Sequence of chain 1.A:
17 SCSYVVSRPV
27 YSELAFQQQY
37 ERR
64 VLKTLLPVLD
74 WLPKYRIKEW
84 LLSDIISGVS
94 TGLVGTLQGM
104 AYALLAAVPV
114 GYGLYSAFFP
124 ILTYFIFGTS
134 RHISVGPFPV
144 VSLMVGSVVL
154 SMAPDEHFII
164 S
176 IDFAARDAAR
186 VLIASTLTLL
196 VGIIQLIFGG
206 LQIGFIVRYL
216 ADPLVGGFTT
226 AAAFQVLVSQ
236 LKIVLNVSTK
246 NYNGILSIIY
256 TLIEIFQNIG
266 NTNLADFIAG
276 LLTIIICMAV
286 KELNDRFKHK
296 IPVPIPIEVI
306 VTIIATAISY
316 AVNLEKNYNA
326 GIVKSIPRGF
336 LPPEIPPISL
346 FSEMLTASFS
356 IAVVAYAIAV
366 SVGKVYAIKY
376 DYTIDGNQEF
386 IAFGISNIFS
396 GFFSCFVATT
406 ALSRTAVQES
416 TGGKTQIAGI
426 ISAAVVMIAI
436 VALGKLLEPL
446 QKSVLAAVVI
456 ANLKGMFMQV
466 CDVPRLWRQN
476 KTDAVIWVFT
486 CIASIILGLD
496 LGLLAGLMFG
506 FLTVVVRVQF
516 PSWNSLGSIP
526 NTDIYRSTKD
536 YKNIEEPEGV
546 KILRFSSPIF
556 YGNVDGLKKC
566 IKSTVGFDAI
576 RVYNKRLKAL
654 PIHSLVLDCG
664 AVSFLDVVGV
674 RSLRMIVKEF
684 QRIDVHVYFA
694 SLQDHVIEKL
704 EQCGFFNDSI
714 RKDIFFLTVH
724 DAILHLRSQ

A protein and the small-molecule ligand that binds it are described below.
Small molecule (SMILES): CC(C)CCC[C@@H](C)[C@H]1CC[C@H]2[C@@H]3CC=C4C[C@@H](O)CC[C@]4(C)[C@H]3CC[C@]12C

Binding-site contacts:
Ligand atom C24 contacts residue ILE313 of chain 1.A at 4.1 Å (hydrophobic).
Ligand atom C26 contacts residue ILE281 of chain 1.A at 3.8 Å (hydrophobic).
Ligand atom C23 contacts residue ILE313 of chain 1.A at 4.5 Å (hydrophobic).
Ligand atom C16 contacts residue LEU277 of chain 1.A at 4.0 Å (hydrophobic).
Ligand atom C15 contacts residue ILE273 of chain 1.A at 4.0 Å (hydrophobic).
Ligand atom C23 contacts residue LEU277 of chain 1.A at 4.3 Å (hydrophobic).
Ligand atom C18 contacts residue ALA270 of chain 1.A at 3.8 Å (hydrophobic).
Ligand atom C27 contacts residue VAL306 of chain 1.A at 3.4 Å (hydrophobic).
Ligand atom C20 contacts residue ILE313 of chain 1.A at 4.3 Å (hydrophobic).
Ligand atom C21 contacts residue GLN446 of chain 1.A at 3.7 Å.
Ligand atom C21 contacts residue LEU319 of chain 1.A at 3.7 Å (hydrophobic).
Ligand atom C1 contacts residue TYR323 of chain 1.A at 3.7 Å (hydrophobic).
Ligand atom C2 contacts residue TYR323 of chain 1.A at 3.5 Å (hydrophobic).
Ligand atom C19 contacts residue ALA270 of chain 1.A at 4.3 Å (hydrophobic).
Ligand atom C23 contacts residue ALA310 of chain 1.A at 4.3 Å (hydrophobic).
Ligand atom C12 contacts residue LEU319 of chain 1.A at 4.0 Å (hydrophobic).
Ligand atom C24 contacts residue LEU277 of chain 1.A at 4.1 Å (hydrophobic).
Ligand atom C21 contacts residue ILE313 of chain 1.A at 3.7 Å (hydrophobic).
Ligand atom C25 contacts residue LEU277 of chain 1.A at 4.0 Å (hydrophobic).
Ligand atom C22 contacts residue ILE313 of chain 1.A at 3.7 Å (hydrophobic).
Ligand atom C18 contacts residue ALA274 of chain 1.A at 3.9 Å (hydrophobic).
Ligand atom C18 contacts residue ILE273 of chain 1.A at 3.7 Å (hydrophobic).
Ligand atom C26 contacts residue ILE309 of chain 1.A at 4.0 Å (hydrophobic).
Ligand atom C24 contacts residue ILE309 of chain 1.A at 4.3 Å (hydrophobic).
Ligand atom C19 contacts residue LEU269 of chain 1.A at 4.5 Å (hydrophobic).
Ligand atom C27 contacts residue ALA310 of chain 1.A at 3.7 Å (hydrophobic).
Ligand atom C14 contacts residue ILE273 of chain 1.A at 4.4 Å (hydrophobic).
Ligand atom C25 contacts residue ILE281 of chain 1.A at 4.3 Å (hydrophobic).
Ligand atom C8 contacts residue ILE273 of chain 1.A at 4.0 Å (hydrophobic).
Ligand atom C27 contacts residue THR278 of chain 1.A at 3.8 Å.
Ligand atom C15 contacts residue LEU277 of chain 1.A at 4.3 Å (hydrophobic).